The small molecule below binds the protein below.
Small molecule (SMILES): Nc1ccn([C@@H]2O[C@H](CO[P](=O)(O)O[C@H]3[C@@H](O)[C@H](n4ccc(=O)[nH]c4=O)O[C@@H]3CO[P](=O)(O)O[C@H]3[C@@H](O)[C@H](n4cnc5c(=O)nc(N)[nH]c54)O[C@@H]3CO[P](=O)(O)O[C@H]3[C@@H](O)[C@H](n4ccc(=O)[nH]c4=O)O[C@@H]3COP(=O)=O)[C@@H](O)[C@H]2O)c(=O)n1

Binding-site contacts:
Ligand atom N3 contacts residue A5 of chain 1.A at 3.4 Å (h-bond).
Ligand atom O6 contacts residue A5 of chain 1.A at 3.2 Å (h-bond).
Ligand atom N2 contacts residue C4 of chain 1.A at 3.4 Å (h-bond).
Ligand atom O2' contacts residue PHE151 of chain 1.E at 3.5 Å.
Ligand atom O2 contacts residue A3 of chain 1.A at 3.5 Å.
Ligand atom O2 contacts residue G2 of chain 1.A at 2.9 Å (h-bond).
Ligand atom N2 contacts residue A5 of chain 1.A at 3.9 Å.
Ligand atom N1 contacts residue A5 of chain 1.A at 3.3 Å (h-bond).
Ligand atom C4 contacts residue A3 of chain 1.A at 3.6 Å.
Ligand atom N3 contacts residue A3 of chain 1.A at 2.7 Å (h-bond).
Ligand atom C4 contacts residue A5 of chain 1.A at 3.5 Å.
Ligand atom N3 contacts residue G2 of chain 1.A at 3.1 Å (h-bond).
Ligand atom C2 contacts residue C4 of chain 1.A at 3.7 Å.
Ligand atom N1 contacts residue PHE151 of chain 1.E at 3.8 Å.
Ligand atom C4 contacts residue G2 of chain 1.A at 3.9 Å.
Ligand atom O3' contacts residue PHE151 of chain 1.E at 3.4 Å.
Ligand atom C3' contacts residue PHE151 of chain 1.E at 3.4 Å (hydrophobic).
Ligand atom C1' contacts residue ARG383 of chain 1.E at 3.1 Å.
Ligand atom O2 contacts residue A3 of chain 1.A at 3.4 Å (h-bond).
Ligand atom C2' contacts residue PHE151 of chain 1.E at 3.3 Å (hydrophobic).
Ligand atom N4 contacts residue A3 of chain 1.A at 3.4 Å (h-bond).
Ligand atom C2 contacts residue A3 of chain 1.A at 3.5 Å.
Ligand atom O4' contacts residue ARG383 of chain 1.E at 2.7 Å (salt-bridge).
Ligand atom O2 contacts residue ARG383 of chain 1.E at 2.9 Å (salt-bridge).
Ligand atom C6 contacts residue A5 of chain 1.A at 3.1 Å.
Ligand atom O4 contacts residue A3 of chain 1.A at 3.0 Å (h-bond).
Ligand atom C5 contacts residue A5 of chain 1.A at 3.7 Å.
Ligand atom N3 contacts residue A3 of chain 1.A at 3.1 Å.
Ligand atom O6 contacts residue A3 of chain 1.A at 3.5 Å (h-bond).
Ligand atom C2 contacts residue A3 of chain 1.A at 3.6 Å.
Ligand atom O2 contacts residue C4 of chain 1.A at 3.0 Å (h-bond).
Ligand atom N1 contacts residue C4 of chain 1.A at 3.4 Å (h-bond).
Ligand atom C2 contacts residue A5 of chain 1.A at 3.5 Å.
Ligand atom C4 contacts residue A3 of chain 1.A at 3.6 Å.
Ligand atom N4 contacts residue G2 of chain 1.A at 3.2 Å (h-bond).
Ligand atom O6 contacts residue C4 of chain 1.A at 3.3 Å (h-bond).
Ligand atom O4 contacts residue A5 of chain 1.A at 3.7 Å.
Ligand atom C2 contacts residue G2 of chain 1.A at 3.8 Å.
Ligand atom C4' contacts residue ARG383 of chain 1.E at 3.5 Å.
Ligand atom C2' contacts residue ARG383 of chain 1.E at 3.9 Å.

Sequence of chain 1.E:
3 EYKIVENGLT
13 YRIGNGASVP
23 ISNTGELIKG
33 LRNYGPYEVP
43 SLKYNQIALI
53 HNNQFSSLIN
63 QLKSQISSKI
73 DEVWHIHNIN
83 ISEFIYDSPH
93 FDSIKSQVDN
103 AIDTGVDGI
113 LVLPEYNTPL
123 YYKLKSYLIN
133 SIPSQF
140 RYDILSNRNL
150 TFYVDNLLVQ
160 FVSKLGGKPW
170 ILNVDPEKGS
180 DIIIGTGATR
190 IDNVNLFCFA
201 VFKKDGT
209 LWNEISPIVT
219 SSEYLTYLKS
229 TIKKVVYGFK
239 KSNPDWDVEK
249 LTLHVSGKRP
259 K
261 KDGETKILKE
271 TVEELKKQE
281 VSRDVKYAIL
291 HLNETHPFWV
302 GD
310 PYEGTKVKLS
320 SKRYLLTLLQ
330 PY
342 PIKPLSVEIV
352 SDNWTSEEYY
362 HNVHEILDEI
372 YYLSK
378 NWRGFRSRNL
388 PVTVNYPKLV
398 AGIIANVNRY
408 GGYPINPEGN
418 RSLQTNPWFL